Binding-site contacts:
Ligand atom C14 contacts residue HIS134 of chain 2.A at 3.8 Å.
Ligand atom O5 contacts residue ILE273 of chain 1.A at 3.9 Å.
Ligand atom C11 contacts residue VAL72 of chain 2.A at 3.7 Å (hydrophobic).
Ligand atom O16 contacts residue ASP136 of chain 2.A at 3.3 Å.
Ligand atom C9 contacts residue VAL72 of chain 2.A at 4.0 Å (hydrophobic).
Ligand atom C8 contacts residue ASP136 of chain 2.A at 3.9 Å.
Ligand atom C14 contacts residue AKG1 of chain 2.C at 3.8 Å.
Ligand atom C8 contacts residue HIS134 of chain 2.A at 3.4 Å.
Ligand atom C15 contacts residue MET137 of chain 2.A at 4.0 Å (hydrophobic).
Ligand atom C8 contacts residue AKG1 of chain 2.C at 3.8 Å.
Ligand atom C9 contacts residue PHE139 of chain 2.A at 4.0 Å (hydrophobic).
Ligand atom C1 contacts residue LEU79 of chain 2.A at 3.5 Å (hydrophobic).
Ligand atom C7 contacts residue ASP136 of chain 2.A at 3.9 Å.
Ligand atom C18 contacts residue AKG1 of chain 2.C at 3.9 Å.
Ligand atom C3 contacts residue AKG1 of chain 2.C at 3.9 Å.
Ligand atom C2 contacts residue AKG1 of chain 2.C at 3.7 Å.
Ligand atom C9 contacts residue HIS134 of chain 2.A at 3.5 Å.
Ligand atom C10 contacts residue VAL72 of chain 2.A at 3.9 Å (hydrophobic).
Ligand atom O5 contacts residue LEU73 of chain 2.A at 3.7 Å.
Ligand atom C2 contacts residue LEU79 of chain 2.A at 3.6 Å (hydrophobic).
Ligand atom C15 contacts residue ASP136 of chain 2.A at 3.8 Å.
Ligand atom C14 contacts residue VAL72 of chain 2.A at 3.9 Å (hydrophobic).
Ligand atom C8 contacts residue PHE139 of chain 2.A at 4.0 Å (hydrophobic).
Ligand atom C20 contacts residue MET118 of chain 2.A at 3.3 Å (hydrophobic).
Ligand atom C11 contacts residue PRO132 of chain 2.A at 3.9 Å (hydrophobic).
Ligand atom C1 contacts residue MET118 of chain 2.A at 3.4 Å (hydrophobic).
Ligand atom C7 contacts residue AKG1 of chain 2.C at 3.4 Å.
Ligand atom C10 contacts residue HIS134 of chain 2.A at 3.3 Å.
Ligand atom C13 contacts residue GLN131 of chain 2.A at 3.4 Å.
Ligand atom C14 contacts residue GLN131 of chain 2.A at 3.9 Å.
Ligand atom C12 contacts residue HIS134 of chain 2.A at 4.0 Å.
Ligand atom C13 contacts residue VAL72 of chain 2.A at 3.7 Å (hydrophobic).
Ligand atom C12 contacts residue PRO132 of chain 2.A at 3.9 Å (hydrophobic).
Ligand atom C19 contacts residue MET118 of chain 2.A at 3.8 Å (hydrophobic).
Ligand atom C1 contacts residue MET122 of chain 2.A at 3.8 Å (hydrophobic).
Ligand atom C10 contacts residue PHE139 of chain 2.A at 3.5 Å (hydrophobic).
Ligand atom C11 contacts residue HIS134 of chain 2.A at 3.5 Å.
Ligand atom O16 contacts residue MET137 of chain 2.A at 3.0 Å (h-bond).
Ligand atom O5 contacts residue ASN70 of chain 2.A at 3.0 Å (h-bond).
Ligand atom C12 contacts residue VAL72 of chain 2.A at 3.6 Å (hydrophobic).

Sequence of chain 1.A:
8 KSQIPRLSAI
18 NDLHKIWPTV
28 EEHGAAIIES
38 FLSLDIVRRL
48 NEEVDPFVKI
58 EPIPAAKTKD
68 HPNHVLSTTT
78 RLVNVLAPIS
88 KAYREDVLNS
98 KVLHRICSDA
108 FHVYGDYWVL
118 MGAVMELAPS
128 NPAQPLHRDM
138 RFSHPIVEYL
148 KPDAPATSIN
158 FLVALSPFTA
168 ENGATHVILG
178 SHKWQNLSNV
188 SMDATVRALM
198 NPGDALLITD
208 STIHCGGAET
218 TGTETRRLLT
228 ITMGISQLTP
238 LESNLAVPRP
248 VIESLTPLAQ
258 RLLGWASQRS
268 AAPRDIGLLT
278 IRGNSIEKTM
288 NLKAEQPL

Sequence of chain 2.A:
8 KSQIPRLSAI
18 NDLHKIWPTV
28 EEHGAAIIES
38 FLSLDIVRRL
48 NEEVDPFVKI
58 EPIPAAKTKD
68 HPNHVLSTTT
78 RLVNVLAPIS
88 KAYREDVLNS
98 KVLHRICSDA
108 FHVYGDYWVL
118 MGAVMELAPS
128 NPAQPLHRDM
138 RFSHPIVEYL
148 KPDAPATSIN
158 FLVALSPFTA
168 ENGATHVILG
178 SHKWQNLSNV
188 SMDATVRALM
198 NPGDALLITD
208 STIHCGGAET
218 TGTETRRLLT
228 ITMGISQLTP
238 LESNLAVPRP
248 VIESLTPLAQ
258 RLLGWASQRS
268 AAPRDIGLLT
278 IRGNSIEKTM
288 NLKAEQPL

The small molecule below binds the protein below.
Small molecule (SMILES): O=C1N[C@@H](Cc2ccccc2)C(=O)Nc2ccccc21